Binding-site contacts:
Ligand atom NAC contacts residue SER44 of chain 1.A at 4.4 Å.
Ligand atom CAD contacts residue ASN47 of chain 1.A at 4.1 Å.
Ligand atom CAD contacts residue ASP48 of chain 1.A at 4.4 Å.
Ligand atom CAA contacts residue ASN47 of chain 1.A at 3.7 Å.
Ligand atom NAC contacts residue ASN47 of chain 1.A at 4.3 Å.
Ligand atom OAE contacts residue SER44 of chain 1.A at 3.0 Å (h-bond).

Sequence of chain 1.A:
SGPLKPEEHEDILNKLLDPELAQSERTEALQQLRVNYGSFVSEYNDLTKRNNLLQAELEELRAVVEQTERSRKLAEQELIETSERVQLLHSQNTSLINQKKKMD

A protein and the small-molecule ligand that binds it are described below.
Small molecule (SMILES): C[N+](C)(C)[O-]